Sequence of chain 1.A:
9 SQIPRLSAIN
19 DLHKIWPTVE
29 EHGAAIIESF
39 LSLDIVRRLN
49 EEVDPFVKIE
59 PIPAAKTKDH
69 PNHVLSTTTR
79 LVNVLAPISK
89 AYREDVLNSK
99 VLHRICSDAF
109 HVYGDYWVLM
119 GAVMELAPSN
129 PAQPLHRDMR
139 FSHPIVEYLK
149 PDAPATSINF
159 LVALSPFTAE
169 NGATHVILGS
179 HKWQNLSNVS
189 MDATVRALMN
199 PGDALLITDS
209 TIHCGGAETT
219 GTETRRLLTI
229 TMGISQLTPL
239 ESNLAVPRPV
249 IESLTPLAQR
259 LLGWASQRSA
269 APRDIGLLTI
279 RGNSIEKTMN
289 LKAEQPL

A small-molecule ligand and the protein it binds are described below.
Small molecule (SMILES): CN1C(=O)c2ccccc2NC(=O)[C@@]12O[C@H]2c1ccccc1

Binding-site contacts:
Ligand atom O16 contacts residue MET137 of chain 1.A at 3.2 Å (h-bond).
Ligand atom C1 contacts residue THR227 of chain 1.A at 3.9 Å.
Ligand atom C13 contacts residue GLN131 of chain 1.A at 3.3 Å.
Ligand atom C19 contacts residue MET118 of chain 1.A at 4.0 Å (hydrophobic).
Ligand atom C2 contacts residue MET118 of chain 1.A at 3.9 Å (hydrophobic).
Ligand atom C20 contacts residue MET118 of chain 1.A at 3.6 Å (hydrophobic).
Ligand atom C23 contacts residue VAL72 of chain 1.A at 3.6 Å (hydrophobic).
Ligand atom O5 contacts residue ASN70 of chain 1.A at 3.0 Å (h-bond).
Ligand atom C1 contacts residue SIN1 of chain 1.C at 3.9 Å.
Ligand atom C14 contacts residue HIS134 of chain 1.A at 3.8 Å.
Ligand atom C11 contacts residue VAL72 of chain 1.A at 3.7 Å (hydrophobic).
Ligand atom C2 contacts residue SIN1 of chain 1.C at 3.8 Å.
Ligand atom O5 contacts residue LEU73 of chain 1.A at 3.6 Å.
Ligand atom O16 contacts residue PHE139 of chain 1.A at 4.0 Å.
Ligand atom O35 contacts residue ASP136 of chain 1.A at 2.8 Å (salt-bridge).
Ligand atom C12 contacts residue VAL72 of chain 1.A at 3.7 Å (hydrophobic).
Ligand atom C23 contacts residue PHE139 of chain 1.A at 3.9 Å (hydrophobic).
Ligand atom O16 contacts residue ASP136 of chain 1.A at 3.8 Å.
Ligand atom C10 contacts residue HIS134 of chain 1.A at 3.2 Å.
Ligand atom O35 contacts residue SIN1 of chain 1.C at 3.3 Å (h-bond).
Ligand atom C11 contacts residue PRO132 of chain 1.A at 3.9 Å (hydrophobic).
Ligand atom C20 contacts residue THR227 of chain 1.A at 3.6 Å.
Ligand atom C8 contacts residue HIS134 of chain 1.A at 3.5 Å.
Ligand atom C11 contacts residue HIS134 of chain 1.A at 3.5 Å.
Ligand atom C13 contacts residue VAL72 of chain 1.A at 3.8 Å (hydrophobic).
Ligand atom O35 contacts residue HIS134 of chain 1.A at 2.7 Å (h-bond).
Ligand atom C14 contacts residue VAL72 of chain 1.A at 4.0 Å (hydrophobic).
Ligand atom C1 contacts residue MET122 of chain 1.A at 3.7 Å (hydrophobic).
Ligand atom C2 contacts residue LEU79 of chain 1.A at 3.8 Å (hydrophobic).
Ligand atom C14 contacts residue GLN131 of chain 1.A at 3.7 Å.
Ligand atom C10 contacts residue PHE139 of chain 1.A at 3.5 Å (hydrophobic).
Ligand atom C8 contacts residue ASP136 of chain 1.A at 4.0 Å.
Ligand atom C1 contacts residue MET118 of chain 1.A at 3.5 Å (hydrophobic).
Ligand atom C9 contacts residue HIS134 of chain 1.A at 3.3 Å.
Ligand atom O35 contacts residue FE1 of chain 1.B at 2.3 Å.
Ligand atom C10 contacts residue VAL72 of chain 1.A at 3.9 Å (hydrophobic).
Ligand atom C12 contacts residue PRO132 of chain 1.A at 3.8 Å (hydrophobic).
Ligand atom C13 contacts residue HIS134 of chain 1.A at 4.0 Å.
Ligand atom C1 contacts residue LEU79 of chain 1.A at 4.0 Å (hydrophobic).
Ligand atom C12 contacts residue HIS134 of chain 1.A at 3.9 Å.